Binding-site contacts:
Ligand atom C2 contacts residue TRP38 of chain 43.B at 3.1 Å (hydrophobic).
Ligand atom N9 contacts residue TRP38 of chain 43.B at 3.7 Å.
Ligand atom C4 contacts residue TRP38 of chain 43.B at 3.5 Å (hydrophobic).
Ligand atom N1 contacts residue TRP38 of chain 43.B at 3.3 Å.
Ligand atom N7 contacts residue TRP38 of chain 43.B at 4.2 Å.
Ligand atom N6 contacts residue TRP38 of chain 43.B at 4.0 Å.
Ligand atom N6 contacts residue VAL30 of chain 30.A at 4.3 Å.
Ligand atom C5 contacts residue TRP38 of chain 43.B at 3.7 Å (hydrophobic).
Ligand atom O2' contacts residue HIS28 of chain 30.A at 3.2 Å (h-bond).
Ligand atom O2' contacts residue TRP38 of chain 43.B at 4.2 Å.
Ligand atom C8 contacts residue TRP38 of chain 43.B at 4.3 Å (hydrophobic).
Ligand atom N3 contacts residue TRP38 of chain 43.B at 3.2 Å.
Ligand atom C6 contacts residue TRP38 of chain 43.B at 3.6 Å (hydrophobic).
Ligand atom C1' contacts residue TRP38 of chain 43.B at 4.0 Å (hydrophobic).

Sequence of chain 30.A:
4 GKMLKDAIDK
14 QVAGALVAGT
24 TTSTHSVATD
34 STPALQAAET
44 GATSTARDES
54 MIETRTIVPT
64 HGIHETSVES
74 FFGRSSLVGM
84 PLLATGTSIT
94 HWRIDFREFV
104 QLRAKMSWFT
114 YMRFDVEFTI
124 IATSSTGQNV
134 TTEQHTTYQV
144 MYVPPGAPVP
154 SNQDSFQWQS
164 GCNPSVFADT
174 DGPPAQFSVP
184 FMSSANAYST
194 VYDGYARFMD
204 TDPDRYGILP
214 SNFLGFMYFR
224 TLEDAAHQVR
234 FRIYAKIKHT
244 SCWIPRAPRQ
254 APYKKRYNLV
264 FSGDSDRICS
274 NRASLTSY

This small molecule binds to this protein.
Small molecule (SMILES): Nc1ncnc2c1ncn2[C@@H]1O[C@H](COP(=O)=O)[C@@H](O[P](=O)(O)OC[C@H]2O[C@@H](n3ccc(=O)[nH]c3=O)[C@H](O)[C@@H]2O)[C@H]1O

Sequence of chain 43.B:
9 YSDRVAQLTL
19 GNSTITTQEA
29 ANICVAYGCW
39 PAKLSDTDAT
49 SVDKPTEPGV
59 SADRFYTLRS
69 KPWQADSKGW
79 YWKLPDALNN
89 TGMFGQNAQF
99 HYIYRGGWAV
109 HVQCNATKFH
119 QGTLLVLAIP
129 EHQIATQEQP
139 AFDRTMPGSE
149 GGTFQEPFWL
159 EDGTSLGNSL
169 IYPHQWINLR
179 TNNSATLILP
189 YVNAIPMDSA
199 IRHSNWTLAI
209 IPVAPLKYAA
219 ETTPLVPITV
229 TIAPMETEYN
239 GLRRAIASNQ